Sequence of chain 1.A:
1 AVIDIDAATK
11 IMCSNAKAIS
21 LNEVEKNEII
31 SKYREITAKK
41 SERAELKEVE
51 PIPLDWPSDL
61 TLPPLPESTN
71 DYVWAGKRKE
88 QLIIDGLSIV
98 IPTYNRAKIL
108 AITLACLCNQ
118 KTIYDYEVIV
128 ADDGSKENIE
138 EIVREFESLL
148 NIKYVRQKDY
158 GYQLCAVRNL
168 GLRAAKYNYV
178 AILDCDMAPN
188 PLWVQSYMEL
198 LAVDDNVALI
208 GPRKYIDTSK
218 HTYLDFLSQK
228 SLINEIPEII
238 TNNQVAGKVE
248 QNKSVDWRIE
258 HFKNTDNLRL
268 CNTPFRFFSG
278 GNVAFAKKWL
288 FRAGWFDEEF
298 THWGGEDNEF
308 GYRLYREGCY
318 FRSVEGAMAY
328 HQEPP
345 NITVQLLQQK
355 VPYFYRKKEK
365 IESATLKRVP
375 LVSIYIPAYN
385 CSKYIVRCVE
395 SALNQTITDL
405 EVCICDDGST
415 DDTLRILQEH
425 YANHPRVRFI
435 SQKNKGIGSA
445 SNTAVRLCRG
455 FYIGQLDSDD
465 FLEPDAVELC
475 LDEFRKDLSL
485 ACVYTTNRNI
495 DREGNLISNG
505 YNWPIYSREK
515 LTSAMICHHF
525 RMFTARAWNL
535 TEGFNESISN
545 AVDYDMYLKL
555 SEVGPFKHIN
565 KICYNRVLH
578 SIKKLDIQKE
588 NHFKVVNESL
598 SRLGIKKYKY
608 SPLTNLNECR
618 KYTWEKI

A small-molecule ligand and the protein it binds are described below.
Small molecule (SMILES): CC(=O)N[C@H]1[C@@H](O[P](=O)(O)O[P](=O)(O)OC[C@H]2O[C@@H](n3ccc(=O)[nH]c3=O)[C@H](O)[C@@H]2O)O[C@H](CO)[C@H](O)[C@@H]1O

Binding-site contacts:
Ligand atom C5 contacts residue TYR101 of chain 1.A at 3.7 Å (hydrophobic).
Ligand atom C4 contacts residue TYR101 of chain 1.A at 3.5 Å (hydrophobic).
Ligand atom O2' contacts residue THR100 of chain 1.A at 3.4 Å.
Ligand atom C5 contacts residue TYR159 of chain 1.A at 3.4 Å (hydrophobic).
Ligand atom C6 contacts residue TYR159 of chain 1.A at 3.6 Å (hydrophobic).
Ligand atom C8' contacts residue ARG210 of chain 1.A at 3.5 Å.
Ligand atom O1A contacts residue ASP183 of chain 1.A at 3.3 Å (salt-bridge).
Ligand atom O2 contacts residue LEU161 of chain 1.A at 3.7 Å.
Ligand atom O6' contacts residue TYR159 of chain 1.A at 2.7 Å (h-bond).
Ligand atom O4 contacts residue GLY158 of chain 1.A at 3.5 Å (h-bond).
Ligand atom O6' contacts residue GLU303 of chain 1.A at 2.9 Å (salt-bridge).
Ligand atom O2A contacts residue ARG103 of chain 1.A at 2.8 Å (salt-bridge).
Ligand atom O2' contacts residue TYR101 of chain 1.A at 3.3 Å (h-bond).
Ligand atom O4 contacts residue TYR159 of chain 1.A at 3.5 Å.
Ligand atom PA contacts residue ARG103 of chain 1.A at 3.6 Å.
Ligand atom O2' contacts residue PRO99 of chain 1.A at 2.8 Å (h-bond).
Ligand atom O1A contacts residue ARG103 of chain 1.A at 3.5 Å (salt-bridge).
Ligand atom PB contacts residue MN1 of chain 1.E at 3.7 Å.
Ligand atom O3' contacts residue GLY278 of chain 1.A at 3.4 Å (h-bond).
Ligand atom O3' contacts residue ARG165 of chain 1.A at 3.4 Å (salt-bridge).
Ligand atom C4 contacts residue TYR159 of chain 1.A at 3.6 Å (hydrophobic).
Ligand atom O3B contacts residue CYS182 of chain 1.A at 3.6 Å.
Ligand atom O3' contacts residue ASP181 of chain 1.A at 3.2 Å (salt-bridge).
Ligand atom O4' contacts residue GLU303 of chain 1.A at 3.6 Å.
Ligand atom O4 contacts residue TYR101 of chain 1.A at 3.3 Å.
Ligand atom C6' contacts residue GLU303 of chain 1.A at 3.1 Å.
Ligand atom O4 contacts residue ASP130 of chain 1.A at 3.3 Å (salt-bridge).
Ligand atom C4 contacts residue ASP130 of chain 1.A at 3.6 Å.
Ligand atom O1A contacts residue MN1 of chain 1.E at 1.8 Å.
Ligand atom PA contacts residue MN1 of chain 1.E at 3.0 Å.
Ligand atom O1B contacts residue HIS328 of chain 1.A at 3.1 Å (h-bond).
Ligand atom O3A contacts residue MN1 of chain 1.E at 3.5 Å.
Ligand atom O4B contacts residue LEU161 of chain 1.A at 3.2 Å.
Ligand atom N3 contacts residue ASP130 of chain 1.A at 3.1 Å (salt-bridge).
Ligand atom O4' contacts residue ASP304 of chain 1.A at 2.8 Å (salt-bridge).
Ligand atom O1B contacts residue MN1 of chain 1.E at 2.6 Å.
Ligand atom C8' contacts residue MET184 of chain 1.A at 3.5 Å (hydrophobic).
Ligand atom O3B contacts residue PRO99 of chain 1.A at 3.2 Å (h-bond).
Ligand atom C3' contacts residue ASP181 of chain 1.A at 3.4 Å.
Ligand atom O3B contacts residue ASP181 of chain 1.A at 3.1 Å (salt-bridge).